Sequence of chain 1.B:
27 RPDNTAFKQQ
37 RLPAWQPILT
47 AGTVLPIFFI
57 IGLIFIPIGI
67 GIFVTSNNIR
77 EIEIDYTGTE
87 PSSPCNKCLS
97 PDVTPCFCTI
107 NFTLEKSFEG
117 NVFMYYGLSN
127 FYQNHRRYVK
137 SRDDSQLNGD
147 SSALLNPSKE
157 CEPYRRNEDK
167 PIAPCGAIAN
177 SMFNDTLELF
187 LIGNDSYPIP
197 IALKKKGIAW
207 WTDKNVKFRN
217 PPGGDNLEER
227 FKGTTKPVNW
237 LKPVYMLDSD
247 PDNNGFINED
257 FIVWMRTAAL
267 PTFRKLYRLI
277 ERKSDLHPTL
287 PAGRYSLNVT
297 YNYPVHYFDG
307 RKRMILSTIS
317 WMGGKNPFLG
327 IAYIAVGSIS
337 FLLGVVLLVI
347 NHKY

Binding-site contacts:
Ligand atom C8 contacts residue PHE103 of chain 1.B at 3.8 Å (hydrophobic).
Ligand atom C3 contacts residue ASN294 of chain 1.B at 3.7 Å.
Ligand atom C1 contacts residue PHE186 of chain 1.B at 4.2 Å (hydrophobic).
Ligand atom C5 contacts residue ASN294 of chain 1.B at 3.6 Å.
Ligand atom O3 contacts residue ASN294 of chain 1.B at 3.9 Å.
Ligand atom C4 contacts residue ASN294 of chain 1.B at 4.2 Å.
Ligand atom O7 contacts residue ASN294 of chain 1.B at 3.0 Å (h-bond).
Ligand atom O3 contacts residue THR105 of chain 1.B at 3.0 Å (h-bond).
Ligand atom O7 contacts residue PHE103 of chain 1.B at 3.5 Å.
Ligand atom C6 contacts residue PHE186 of chain 1.B at 3.6 Å (hydrophobic).
Ligand atom C3 contacts residue THR105 of chain 1.B at 4.4 Å.
Ligand atom O5 contacts residue PHE186 of chain 1.B at 3.7 Å.
Ligand atom O5 contacts residue THR105 of chain 1.B at 4.5 Å.
Ligand atom C5 contacts residue PHE186 of chain 1.B at 3.5 Å (hydrophobic).
Ligand atom N2 contacts residue ASN294 of chain 1.B at 3.3 Å (h-bond).
Ligand atom C2 contacts residue ASN294 of chain 1.B at 2.5 Å.
Ligand atom C7 contacts residue ASN294 of chain 1.B at 3.6 Å.
Ligand atom C7 contacts residue PHE103 of chain 1.B at 4.0 Å (hydrophobic).
Ligand atom C1 contacts residue ASN294 of chain 1.B at 1.4 Å.
Ligand atom O5 contacts residue ASN294 of chain 1.B at 2.4 Å (h-bond).
Ligand atom O6 contacts residue PRO194 of chain 1.B at 4.3 Å.
Ligand atom O6 contacts residue PHE186 of chain 1.B at 3.9 Å.

A small-molecule ligand and the protein it binds are described below.
Small molecule (SMILES): CC(=O)N[C@@H]1[C@@H](O)[C@H](O)[C@@H](CO)O[C@H]1O